Binding-site contacts:
Ligand atom OXT contacts residue THR126 of chain 1.A at 3.0 Å (h-bond).
Ligand atom C contacts residue THR126 of chain 1.A at 3.8 Å.
Ligand atom CA contacts residue PRO124 of chain 1.A at 3.9 Å (hydrophobic).
Ligand atom CA contacts residue TRP223 of chain 1.A at 3.7 Å (hydrophobic).
Ligand atom C contacts residue PHE92 of chain 1.A at 3.5 Å (hydrophobic).
Ligand atom N contacts residue PRO124 of chain 1.A at 3.1 Å (h-bond).
Ligand atom CA contacts residue PHE92 of chain 1.A at 3.8 Å (hydrophobic).
Ligand atom O contacts residue ARG131 of chain 1.A at 2.9 Å (salt-bridge).
Ligand atom OXT contacts residue SER180 of chain 1.A at 3.7 Å.
Ligand atom CA contacts residue ASP224 of chain 1.A at 3.4 Å.
Ligand atom OXT contacts residue ARG131 of chain 1.A at 2.8 Å (salt-bridge).
Ligand atom N contacts residue PHE250 of chain 1.A at 3.7 Å.
Ligand atom N contacts residue PHE92 of chain 1.A at 4.2 Å.
Ligand atom N contacts residue SER180 of chain 1.A at 3.7 Å.
Ligand atom C contacts residue PRO124 of chain 1.A at 4.3 Å (hydrophobic).
Ligand atom C contacts residue SER180 of chain 1.A at 3.2 Å.
Ligand atom O contacts residue SER179 of chain 1.A at 3.5 Å.
Ligand atom OXT contacts residue LEU125 of chain 1.A at 3.7 Å.
Ligand atom OXT contacts residue PHE92 of chain 1.A at 3.5 Å.
Ligand atom OXT contacts residue PRO124 of chain 1.A at 3.8 Å.
Ligand atom CA contacts residue SER180 of chain 1.A at 3.4 Å.
Ligand atom O contacts residue SER180 of chain 1.A at 2.6 Å (h-bond).
Ligand atom O contacts residue PHE92 of chain 1.A at 3.2 Å.
Ligand atom N contacts residue ASP224 of chain 1.A at 2.7 Å (salt-bridge).
Ligand atom N contacts residue THR126 of chain 1.A at 2.8 Å (h-bond).
Ligand atom C contacts residue ARG131 of chain 1.A at 3.6 Å.
Ligand atom CA contacts residue THR126 of chain 1.A at 3.7 Å.

This small molecule binds to this protein.
Small molecule (SMILES): NCC(=O)O

Sequence of chain 1.A:
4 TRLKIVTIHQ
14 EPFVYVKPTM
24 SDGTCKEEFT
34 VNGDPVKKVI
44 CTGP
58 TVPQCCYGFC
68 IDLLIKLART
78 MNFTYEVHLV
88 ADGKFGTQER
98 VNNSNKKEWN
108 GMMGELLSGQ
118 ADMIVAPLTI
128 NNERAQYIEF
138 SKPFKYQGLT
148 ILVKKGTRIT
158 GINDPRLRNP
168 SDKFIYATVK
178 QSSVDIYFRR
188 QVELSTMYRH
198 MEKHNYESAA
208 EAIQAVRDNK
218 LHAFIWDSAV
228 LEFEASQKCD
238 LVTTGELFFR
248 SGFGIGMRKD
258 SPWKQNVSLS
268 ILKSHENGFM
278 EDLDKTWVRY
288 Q